Sequence of chain 1.W:
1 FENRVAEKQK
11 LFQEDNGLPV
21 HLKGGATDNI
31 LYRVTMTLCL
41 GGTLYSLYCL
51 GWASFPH

A small-molecule ligand and the protein it binds are described below.
Small molecule (SMILES): C[C@H](CCC(=O)O)[C@H]1CC[C@H]2[C@@H]3[C@H](O)C[C@@H]4C[C@H](O)CC[C@]4(C)[C@H]3C[C@H](O)[C@]12C

Sequence of chain 1.P:
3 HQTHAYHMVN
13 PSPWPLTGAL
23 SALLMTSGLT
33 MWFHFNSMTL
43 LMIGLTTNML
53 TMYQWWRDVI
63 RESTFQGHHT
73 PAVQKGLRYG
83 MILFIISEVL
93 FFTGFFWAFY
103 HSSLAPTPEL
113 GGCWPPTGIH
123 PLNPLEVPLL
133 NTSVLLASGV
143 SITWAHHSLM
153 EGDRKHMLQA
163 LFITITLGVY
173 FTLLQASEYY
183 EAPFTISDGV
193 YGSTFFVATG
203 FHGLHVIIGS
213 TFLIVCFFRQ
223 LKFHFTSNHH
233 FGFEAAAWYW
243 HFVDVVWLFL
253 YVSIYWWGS

Binding-site contacts:
Ligand atom C18 contacts residue LEU223 of chain 1.P at 3.5 Å (hydrophobic).
Ligand atom C19 contacts residue PHE164 of chain 1.P at 3.3 Å (hydrophobic).
Ligand atom C19 contacts residue PHE219 of chain 1.P at 4.2 Å (hydrophobic).
Ligand atom C23 contacts residue ARG156 of chain 1.P at 3.6 Å.
Ligand atom C13 contacts residue LEU160 of chain 1.P at 4.5 Å (hydrophobic).
Ligand atom C24 contacts residue PHE1 of chain 1.W at 3.5 Å (hydrophobic).
Ligand atom O26 contacts residue ARG156 of chain 1.P at 3.6 Å.
Ligand atom O26 contacts residue PHE1 of chain 1.W at 3.5 Å (h-bond).
Ligand atom O25 contacts residue PHE1 of chain 1.W at 2.9 Å (h-bond).
Ligand atom C6 contacts residue GLN161 of chain 1.P at 4.1 Å.
Ligand atom O26 contacts residue PHE225 of chain 1.P at 4.5 Å.
Ligand atom C6 contacts residue PHE164 of chain 1.P at 4.2 Å (hydrophobic).
Ligand atom C5 contacts residue PHE164 of chain 1.P at 3.8 Å (hydrophobic).
Ligand atom O25 contacts residue ARG156 of chain 1.P at 3.3 Å (salt-bridge).
Ligand atom C24 contacts residue ARG156 of chain 1.P at 3.4 Å.
Ligand atom C4 contacts residue PHE164 of chain 1.P at 3.9 Å (hydrophobic).
Ligand atom O7 contacts residue GLN161 of chain 1.P at 3.8 Å.
Ligand atom C7 contacts residue GLN161 of chain 1.P at 3.9 Å.
Ligand atom C15 contacts residue LYS157 of chain 1.P at 4.2 Å.
Ligand atom C21 contacts residue PHE1 of chain 1.W at 4.3 Å (hydrophobic).
Ligand atom C18 contacts residue LEU160 of chain 1.P at 3.2 Å (hydrophobic).